Binding-site contacts:
Ligand atom N7 contacts residue ASP137 of chain 1.A at 2.6 Å (salt-bridge).
Ligand atom C10 contacts residue GLY195 of chain 1.A at 3.5 Å.
Ligand atom N10 contacts residue VAL167 of chain 1.A at 3.5 Å.
Ligand atom C13 contacts residue GLY195 of chain 1.A at 4.0 Å.
Ligand atom C15 contacts residue VAL167 of chain 1.A at 4.1 Å (hydrophobic).
Ligand atom N9 contacts residue LEU158 of chain 1.A at 3.9 Å.
Ligand atom C2 contacts residue ALA197 of chain 1.A at 3.5 Å (hydrophobic).
Ligand atom N10 contacts residue ASP137 of chain 1.A at 3.1 Å (salt-bridge).
Ligand atom C8 contacts residue LEU159 of chain 1.A at 4.0 Å (hydrophobic).
Ligand atom C9 contacts residue GLY196 of chain 1.A at 3.9 Å.
Ligand atom C15 contacts residue ASP137 of chain 1.A at 3.6 Å.
Ligand atom C9 contacts residue GLY195 of chain 1.A at 3.9 Å.
Ligand atom C8 contacts residue ASP137 of chain 1.A at 3.2 Å.
Ligand atom C8 contacts residue PHE156 of chain 1.A at 3.7 Å (hydrophobic).
Ligand atom C11 contacts residue GLY195 of chain 1.A at 3.7 Å.
Ligand atom C13 contacts residue ALA79 of chain 1.A at 3.8 Å (hydrophobic).
Ligand atom C12 contacts residue MET131 of chain 1.A at 3.9 Å (hydrophobic).
Ligand atom C13 contacts residue MET131 of chain 1.A at 3.8 Å (hydrophobic).
Ligand atom N9 contacts residue LEU159 of chain 1.A at 3.1 Å (h-bond).
Ligand atom C9 contacts residue ASP137 of chain 1.A at 4.1 Å.
Ligand atom N7 contacts residue VAL167 of chain 1.A at 3.7 Å.
Ligand atom C12 contacts residue ALA77 of chain 1.A at 3.6 Å (hydrophobic).
Ligand atom C6 contacts residue ASP137 of chain 1.A at 4.0 Å.
Ligand atom C9 contacts residue VAL167 of chain 1.A at 4.0 Å (hydrophobic).
Ligand atom C13 contacts residue TYR193 of chain 1.A at 3.7 Å (hydrophobic).
Ligand atom C15 contacts residue THR169 of chain 1.A at 3.8 Å.
Ligand atom N1 contacts residue LEU126 of chain 1.A at 3.6 Å.
Ligand atom N1 contacts residue ALA197 of chain 1.A at 3.6 Å.
Ligand atom C12 contacts residue ALA79 of chain 1.A at 4.1 Å (hydrophobic).
Ligand atom N3 contacts residue LEU126 of chain 1.A at 4.1 Å.
Ligand atom C5 contacts residue VAL167 of chain 1.A at 3.7 Å (hydrophobic).
Ligand atom C11 contacts residue ALA77 of chain 1.A at 3.9 Å (hydrophobic).
Ligand atom C2 contacts residue LEU126 of chain 1.A at 3.5 Å (hydrophobic).
Ligand atom C5 contacts residue ASP137 of chain 1.A at 3.8 Å.
Ligand atom C14 contacts residue GLY195 of chain 1.A at 3.9 Å.
Ligand atom C6 contacts residue VAL167 of chain 1.A at 3.7 Å (hydrophobic).
Ligand atom N7 contacts residue PHE156 of chain 1.A at 3.9 Å.
Ligand atom C12 contacts residue GLY195 of chain 1.A at 3.9 Å.
Ligand atom C14 contacts residue THR169 of chain 1.A at 4.0 Å.
Ligand atom C15 contacts residue GLY195 of chain 1.A at 3.6 Å.

A protein and the small-molecule ligand that binds it are described below.
Small molecule (SMILES): c1ccc(CNc2ncnc3[nH]cnc23)cc1

Sequence of chain 1.A:
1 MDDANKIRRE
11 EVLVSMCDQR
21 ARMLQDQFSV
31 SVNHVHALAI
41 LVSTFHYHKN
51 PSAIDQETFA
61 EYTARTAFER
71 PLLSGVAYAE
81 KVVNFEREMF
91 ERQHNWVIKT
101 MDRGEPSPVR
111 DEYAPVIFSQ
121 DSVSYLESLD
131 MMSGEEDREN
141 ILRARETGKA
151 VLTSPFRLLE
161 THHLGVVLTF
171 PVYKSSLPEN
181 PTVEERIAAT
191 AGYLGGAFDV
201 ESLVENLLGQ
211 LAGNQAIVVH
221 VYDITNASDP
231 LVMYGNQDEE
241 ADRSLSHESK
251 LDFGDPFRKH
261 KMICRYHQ